Sequence of chain 1.A:
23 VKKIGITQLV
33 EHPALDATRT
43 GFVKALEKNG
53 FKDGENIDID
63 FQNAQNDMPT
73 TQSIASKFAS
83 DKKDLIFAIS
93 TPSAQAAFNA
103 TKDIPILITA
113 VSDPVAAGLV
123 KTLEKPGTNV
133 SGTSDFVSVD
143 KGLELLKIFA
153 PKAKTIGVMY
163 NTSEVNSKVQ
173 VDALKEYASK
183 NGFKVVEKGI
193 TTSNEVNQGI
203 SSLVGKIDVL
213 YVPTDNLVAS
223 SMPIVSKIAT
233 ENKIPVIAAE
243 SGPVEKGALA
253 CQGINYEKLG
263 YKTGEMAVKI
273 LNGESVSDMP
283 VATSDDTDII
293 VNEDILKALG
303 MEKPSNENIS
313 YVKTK

Binding-site contacts:
Ligand atom CE1 contacts residue ASP217 of chain 1.A at 3.5 Å.
Ligand atom CE2 contacts residue GLU242 of chain 1.A at 3.3 Å.
Ligand atom CD1 contacts residue ASN218 of chain 1.A at 3.4 Å.
Ligand atom CZ contacts residue THR216 of chain 1.A at 3.6 Å.
Ligand atom OXT contacts residue SER114 of chain 1.A at 3.1 Å (h-bond).
Ligand atom CE1 contacts residue THR216 of chain 1.A at 3.3 Å.
Ligand atom CE2 contacts residue ALA36 of chain 1.A at 3.7 Å (hydrophobic).
Ligand atom CZ contacts residue HIS34 of chain 1.A at 3.5 Å.
Ligand atom N contacts residue ALA112 of chain 1.A at 3.4 Å (h-bond).
Ligand atom CD1 contacts residue THR216 of chain 1.A at 3.2 Å.
Ligand atom C contacts residue ALA112 of chain 1.A at 2.9 Å (hydrophobic).
Ligand atom OH contacts residue GLU242 of chain 1.A at 2.5 Å (salt-bridge).
Ligand atom CD2 contacts residue ASP137 of chain 1.A at 3.4 Å.
Ligand atom CA contacts residue THR216 of chain 1.A at 3.4 Å.
Ligand atom OXT contacts residue ALA112 of chain 1.A at 3.1 Å (h-bond).
Ligand atom CE2 contacts residue THR216 of chain 1.A at 3.7 Å.
Ligand atom N contacts residue ASP137 of chain 1.A at 2.8 Å (salt-bridge).
Ligand atom C contacts residue ASN168 of chain 1.A at 3.5 Å.
Ligand atom O contacts residue ALA112 of chain 1.A at 3.3 Å (h-bond).
Ligand atom O contacts residue ASN218 of chain 1.A at 2.9 Å (h-bond).
Ligand atom OXT contacts residue THR93 of chain 1.A at 2.6 Å (h-bond).
Ligand atom O contacts residue THR93 of chain 1.A at 2.8 Å (h-bond).
Ligand atom CB contacts residue ASN218 of chain 1.A at 3.5 Å.
Ligand atom OXT contacts residue ASN168 of chain 1.A at 3.2 Å.
Ligand atom O contacts residue SER92 of chain 1.A at 3.6 Å.
Ligand atom CE2 contacts residue HIS34 of chain 1.A at 3.7 Å.
Ligand atom CE2 contacts residue TYR258 of chain 1.A at 3.5 Å (hydrophobic).
Ligand atom N contacts residue SER114 of chain 1.A at 2.9 Å (h-bond).
Ligand atom CE1 contacts residue HIS34 of chain 1.A at 3.5 Å.
Ligand atom CD1 contacts residue ASP217 of chain 1.A at 3.7 Å.
Ligand atom CD1 contacts residue HIS34 of chain 1.A at 3.6 Å.
Ligand atom OXT contacts residue VAL113 of chain 1.A at 3.5 Å.
Ligand atom C contacts residue THR93 of chain 1.A at 3.4 Å.
Ligand atom CG contacts residue ASN218 of chain 1.A at 3.6 Å.
Ligand atom CD2 contacts residue TYR258 of chain 1.A at 3.5 Å (hydrophobic).
Ligand atom CZ contacts residue GLU242 of chain 1.A at 3.3 Å.
Ligand atom CA contacts residue ALA112 of chain 1.A at 3.3 Å (hydrophobic).
Ligand atom N contacts residue THR216 of chain 1.A at 3.0 Å (h-bond).
Ligand atom CA contacts residue ASN168 of chain 1.A at 3.6 Å.
Ligand atom CB contacts residue ALA112 of chain 1.A at 3.2 Å (hydrophobic).

A small-molecule ligand and the protein it binds are described below.
Small molecule (SMILES): N[C@@H](Cc1ccc(O)cc1)C(=O)O